Binding-site contacts:
Ligand atom O contacts residue GLN67 of chain 2.B at 3.8 Å.
Ligand atom CB contacts residue THR20 of chain 2.B at 3.2 Å.
Ligand atom CA contacts residue THR20 of chain 2.B at 3.2 Å.
Ligand atom OD1 contacts residue THR20 of chain 2.B at 3.1 Å (h-bond).
Ligand atom N contacts residue ASP98 of chain 2.B at 2.8 Å (salt-bridge).
Ligand atom OXT contacts residue GLY96 of chain 2.B at 3.2 Å.
Ligand atom CA contacts residue ASP98 of chain 2.B at 3.8 Å.
Ligand atom ND2 contacts residue ALA122 of chain 2.B at 2.9 Å (h-bond).
Ligand atom OD1 contacts residue ALA122 of chain 2.B at 3.7 Å.
Ligand atom OXT contacts residue SER66 of chain 2.B at 2.7 Å (h-bond).
Ligand atom ND2 contacts residue THR20 of chain 2.B at 3.2 Å (h-bond).
Ligand atom C contacts residue GLN67 of chain 2.B at 3.6 Å.
Ligand atom OXT contacts residue ASP98 of chain 2.B at 3.1 Å (salt-bridge).
Ligand atom OD1 contacts residue GLY96 of chain 2.B at 3.4 Å.
Ligand atom OD1 contacts residue VAL97 of chain 2.B at 3.0 Å (h-bond).
Ligand atom CG contacts residue VAL97 of chain 2.B at 3.6 Å (hydrophobic).
Ligand atom C contacts residue SER66 of chain 2.B at 3.5 Å.
Ligand atom C contacts residue GLY96 of chain 2.B at 3.5 Å.
Ligand atom N contacts residue GLU291 of chain 2.A at 2.7 Å (salt-bridge).
Ligand atom CB contacts residue GLU291 of chain 2.A at 3.8 Å.
Ligand atom CG contacts residue ALA122 of chain 2.B at 3.7 Å (hydrophobic).
Ligand atom ND2 contacts residue MET123 of chain 2.B at 4.0 Å.
Ligand atom ND2 contacts residue VAL97 of chain 2.B at 3.6 Å.
Ligand atom OD1 contacts residue GLY19 of chain 2.B at 4.1 Å.
Ligand atom CA contacts residue VAL35 of chain 2.B at 4.2 Å (hydrophobic).
Ligand atom O contacts residue THR20 of chain 2.B at 3.9 Å.
Ligand atom O contacts residue GLY65 of chain 2.B at 3.4 Å.
Ligand atom CG contacts residue THR20 of chain 2.B at 2.9 Å.
Ligand atom OXT contacts residue VAL97 of chain 2.B at 3.2 Å (h-bond).
Ligand atom N contacts residue ASN256 of chain 2.A at 3.5 Å (h-bond).
Ligand atom O contacts residue GLY96 of chain 2.B at 3.2 Å.
Ligand atom OXT contacts residue GLN67 of chain 2.B at 4.0 Å.
Ligand atom C contacts residue VAL97 of chain 2.B at 3.9 Å (hydrophobic).
Ligand atom CB contacts residue ASP98 of chain 2.B at 3.3 Å.
Ligand atom CA contacts residue GLU291 of chain 2.A at 3.5 Å.
Ligand atom O contacts residue SER66 of chain 2.B at 2.8 Å (h-bond).
Ligand atom O contacts residue GLY19 of chain 2.B at 3.3 Å.
Ligand atom N contacts residue GLN67 of chain 2.B at 2.9 Å (h-bond).
Ligand atom CA contacts residue GLN67 of chain 2.B at 3.9 Å.
Ligand atom C contacts residue ASP98 of chain 2.B at 3.9 Å.

Sequence of chain 2.B:
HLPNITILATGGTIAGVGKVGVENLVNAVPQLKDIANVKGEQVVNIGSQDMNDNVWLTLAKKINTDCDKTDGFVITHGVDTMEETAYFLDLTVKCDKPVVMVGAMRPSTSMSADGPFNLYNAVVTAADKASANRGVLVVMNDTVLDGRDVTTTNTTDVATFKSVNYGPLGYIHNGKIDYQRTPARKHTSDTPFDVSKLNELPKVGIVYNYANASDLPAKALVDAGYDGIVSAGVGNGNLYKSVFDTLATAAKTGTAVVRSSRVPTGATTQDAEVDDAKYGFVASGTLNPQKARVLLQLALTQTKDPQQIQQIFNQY

A small-molecule ligand and the protein it binds are described below.
Small molecule (SMILES): NC(=O)C[C@H](N)C(=O)O

Sequence of chain 2.A:
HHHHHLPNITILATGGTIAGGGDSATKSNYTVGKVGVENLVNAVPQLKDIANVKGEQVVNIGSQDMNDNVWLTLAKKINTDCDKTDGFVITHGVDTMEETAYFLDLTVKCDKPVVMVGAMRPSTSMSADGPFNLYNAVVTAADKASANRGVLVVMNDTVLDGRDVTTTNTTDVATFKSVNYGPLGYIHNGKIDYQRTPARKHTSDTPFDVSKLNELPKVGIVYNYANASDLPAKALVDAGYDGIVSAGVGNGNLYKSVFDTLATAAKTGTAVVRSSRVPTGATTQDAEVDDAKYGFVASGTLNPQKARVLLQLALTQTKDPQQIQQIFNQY